Binding-site contacts:
Ligand atom C18 contacts residue LEU54 of chain 1.A at 4.1 Å (hydrophobic).
Ligand atom C14 contacts residue MET120 of chain 1.A at 3.6 Å (hydrophobic).
Ligand atom O4 contacts residue PHE306 of chain 1.A at 3.8 Å.
Ligand atom C21 contacts residue LEU54 of chain 1.A at 3.9 Å (hydrophobic).
Ligand atom N6 contacts residue NAP1 of chain 1.C at 3.8 Å.
Ligand atom C15 contacts residue NAP1 of chain 1.C at 3.1 Å.
Ligand atom O4 contacts residue TYR24 of chain 1.A at 3.5 Å.
Ligand atom C12 contacts residue TYR216 of chain 1.A at 4.2 Å (hydrophobic).
Ligand atom C10 contacts residue ASN167 of chain 1.A at 3.6 Å.
Ligand atom C19 contacts residue TRP227 of chain 1.A at 3.8 Å (hydrophobic).
Ligand atom O2 contacts residue NAP1 of chain 1.C at 2.9 Å.
Ligand atom N6 contacts residue HIS117 of chain 1.A at 3.4 Å (h-bond).
Ligand atom N7 contacts residue NAP1 of chain 1.C at 3.3 Å.
Ligand atom O3 contacts residue PHE306 of chain 1.A at 2.2 Å.
Ligand atom C20 contacts residue LEU54 of chain 1.A at 4.1 Å (hydrophobic).
Ligand atom C8 contacts residue NAP1 of chain 1.C at 3.4 Å.
Ligand atom C21 contacts residue TYR24 of chain 1.A at 3.3 Å (hydrophobic).
Ligand atom C9 contacts residue HIS117 of chain 1.A at 4.1 Å.
Ligand atom C11 contacts residue SER118 of chain 1.A at 4.2 Å.
Ligand atom C8 contacts residue ASN167 of chain 1.A at 3.4 Å.
Ligand atom O2 contacts residue TYR55 of chain 1.A at 2.4 Å (h-bond).
Ligand atom C22 contacts residue LEU54 of chain 1.A at 3.9 Å (hydrophobic).
Ligand atom N6 contacts residue LEU54 of chain 1.A at 3.7 Å.
Ligand atom C11 contacts residue TRP86 of chain 1.A at 3.9 Å (hydrophobic).
Ligand atom S1 contacts residue PHE306 of chain 1.A at 3.4 Å.
Ligand atom C12 contacts residue NAP1 of chain 1.C at 3.3 Å.
Ligand atom C22 contacts residue TRP227 of chain 1.A at 4.1 Å (hydrophobic).
Ligand atom C15 contacts residue TYR55 of chain 1.A at 3.4 Å (hydrophobic).
Ligand atom O2 contacts residue HIS117 of chain 1.A at 2.9 Å (h-bond).
Ligand atom C17 contacts residue TRP227 of chain 1.A at 3.7 Å (hydrophobic).
Ligand atom C19 contacts residue LEU54 of chain 1.A at 3.9 Å (hydrophobic).
Ligand atom C15 contacts residue HIS117 of chain 1.A at 3.6 Å.
Ligand atom C20 contacts residue TRP227 of chain 1.A at 3.3 Å (hydrophobic).
Ligand atom C18 contacts residue TYR24 of chain 1.A at 3.2 Å (hydrophobic).
Ligand atom N5 contacts residue NAP1 of chain 1.C at 4.0 Å.
Ligand atom C13 contacts residue LEU54 of chain 1.A at 4.0 Å (hydrophobic).
Ligand atom C16 contacts residue TRP227 of chain 1.A at 4.2 Å (hydrophobic).
Ligand atom C19 contacts residue TYR24 of chain 1.A at 4.0 Å (hydrophobic).
Ligand atom C9 contacts residue TRP86 of chain 1.A at 4.0 Å (hydrophobic).
Ligand atom N7 contacts residue TYR55 of chain 1.A at 3.8 Å.

Sequence of chain 1.A:
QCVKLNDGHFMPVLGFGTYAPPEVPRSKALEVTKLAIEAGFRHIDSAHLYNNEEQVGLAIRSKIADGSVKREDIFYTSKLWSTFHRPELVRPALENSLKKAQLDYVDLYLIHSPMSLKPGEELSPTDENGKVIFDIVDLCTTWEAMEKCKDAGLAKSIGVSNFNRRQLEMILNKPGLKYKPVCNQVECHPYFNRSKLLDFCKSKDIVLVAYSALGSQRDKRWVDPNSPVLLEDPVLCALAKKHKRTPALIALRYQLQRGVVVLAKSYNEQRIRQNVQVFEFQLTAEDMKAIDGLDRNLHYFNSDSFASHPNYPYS

A small-molecule ligand and the protein it binds are described below.
Small molecule (SMILES): Cc1ccc(S(=O)(=O)NC(=O)NN2C[C@H]3CCC[C@H]3C2)cc1